Sequence of chain 4.D:
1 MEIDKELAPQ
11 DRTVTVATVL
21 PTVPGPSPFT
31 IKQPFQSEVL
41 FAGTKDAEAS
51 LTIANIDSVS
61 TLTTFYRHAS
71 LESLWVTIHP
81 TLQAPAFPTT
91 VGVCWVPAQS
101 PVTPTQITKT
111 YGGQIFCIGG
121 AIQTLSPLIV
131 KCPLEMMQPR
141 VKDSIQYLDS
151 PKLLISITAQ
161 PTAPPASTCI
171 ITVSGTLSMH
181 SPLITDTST

This protein binds this small molecule.
Small molecule (SMILES): Nc1ccn([C@@H]2O[C@H](CO[P](=O)(O)O[C@H]3[C@@H](O)[C@H](n4ccc(N)nc4=O)O[C@@H]3CO[P](=O)(O)O[C@H]3[C@@H](O)[C@H](n4ccc(N)nc4=O)O[C@@H]3CO)[C@@H](O)[C@H]2O)c(=O)n1

Binding-site contacts:
Ligand atom O2' contacts residue THR13 of chain 4.D at 3.7 Å.
Ligand atom OP1 contacts residue VAL14 of chain 4.D at 3.4 Å.
Ligand atom O2' contacts residue ASP11 of chain 4.D at 3.5 Å.
Ligand atom C5' contacts residue ARG12 of chain 4.D at 4.3 Å.
Ligand atom O4' contacts residue ARG12 of chain 4.D at 4.0 Å.
Ligand atom P contacts residue TYR111 of chain 4.D at 4.5 Å.
Ligand atom O2' contacts residue TYR111 of chain 4.D at 4.3 Å.
Ligand atom O5' contacts residue TYR111 of chain 4.D at 4.4 Å.
Ligand atom O3' contacts residue THR13 of chain 4.D at 4.4 Å.
Ligand atom OP1 contacts residue TYR111 of chain 4.D at 3.6 Å (h-bond).
Ligand atom O2' contacts residue VAL14 of chain 4.D at 4.3 Å.
Ligand atom O2' contacts residue ARG12 of chain 4.D at 3.6 Å.
Ligand atom C4' contacts residue ARG12 of chain 4.D at 3.6 Å.
Ligand atom C1' contacts residue ARG12 of chain 4.D at 3.9 Å.
Ligand atom O5' contacts residue ARG12 of chain 4.D at 4.1 Å.
Ligand atom O2 contacts residue ARG12 of chain 4.D at 3.6 Å.
Ligand atom C2 contacts residue ARG12 of chain 4.D at 4.5 Å.